This small molecule binds to this protein.
Small molecule (SMILES): CCCCCN(CCCCC)C(=O)[C@H](CCC(=O)O)NC(=O)[C@H](Cc1ccc(OP(=O)(O)O)c(CO)c1)NC(C)=O

Sequence of chain 1.C:
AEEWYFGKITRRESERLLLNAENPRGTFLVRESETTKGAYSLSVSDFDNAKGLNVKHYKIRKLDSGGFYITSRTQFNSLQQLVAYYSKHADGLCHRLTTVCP

Binding-site contacts:
Ligand atom O contacts residue ARG16 of chain 1.A at 3.0 Å (salt-bridge).
Ligand atom O2P contacts residue ARG36 of chain 1.A at 2.6 Å (salt-bridge).
Ligand atom OH contacts residue SER38 of chain 1.A at 3.1 Å (h-bond).
Ligand atom CH3 contacts residue ILE14 of chain 1.C at 3.7 Å (hydrophobic).
Ligand atom P contacts residue ARG16 of chain 1.A at 3.7 Å.
Ligand atom CA contacts residue HIS62 of chain 1.A at 3.4 Å.
Ligand atom C contacts residue HIS62 of chain 1.A at 3.6 Å.
Ligand atom O1P contacts residue ARG16 of chain 1.A at 3.5 Å (salt-bridge).
Ligand atom O2P contacts residue ARG16 of chain 1.A at 2.6 Å (salt-bridge).
Ligand atom CD1 contacts residue SER46 of chain 1.A at 3.7 Å.
Ligand atom P contacts residue ARG36 of chain 1.A at 3.5 Å.
Ligand atom CE2 contacts residue LYS64 of chain 1.A at 3.1 Å.
Ligand atom OH contacts residue LYS64 of chain 1.A at 3.6 Å.
Ligand atom CD2 contacts residue GLU18 of chain 1.C at 3.4 Å.
Ligand atom C5' contacts residue GLY97 of chain 1.A at 3.1 Å.
Ligand atom CD2 contacts residue LYS64 of chain 1.A at 3.5 Å.
Ligand atom CE1 contacts residue LYS64 of chain 1.A at 3.7 Å.
Ligand atom CB contacts residue HIS62 of chain 1.A at 3.7 Å.
Ligand atom CG contacts residue HIS62 of chain 1.A at 3.6 Å.
Ligand atom CZ contacts residue LYS64 of chain 1.A at 3.2 Å.
Ligand atom C contacts residue ARG16 of chain 1.A at 3.5 Å.
Ligand atom CB contacts residue TYR63 of chain 1.A at 3.4 Å (hydrophobic).
Ligand atom CE2 contacts residue THR40 of chain 1.A at 3.5 Å.
Ligand atom CH3 contacts residue LYS13 of chain 1.C at 3.6 Å.
Ligand atom OH contacts residue THR40 of chain 1.A at 3.4 Å (h-bond).
Ligand atom CF contacts residue SER46 of chain 1.A at 1.4 Å.
Ligand atom CZ contacts residue SER46 of chain 1.A at 3.4 Å.
Ligand atom OH contacts residue SER46 of chain 1.A at 3.3 Å (h-bond).
Ligand atom OF contacts residue HIS62 of chain 1.A at 2.9 Å.
Ligand atom OF contacts residue ARG36 of chain 1.A at 3.7 Å.
Ligand atom CH3 contacts residue ARG16 of chain 1.A at 3.6 Å.
Ligand atom OF contacts residue SER46 of chain 1.A at 2.5 Å (h-bond).
Ligand atom O3P contacts residue ARG36 of chain 1.A at 2.6 Å (salt-bridge).
Ligand atom O3P contacts residue SER38 of chain 1.A at 3.6 Å.
Ligand atom CE1 contacts residue SER46 of chain 1.A at 2.6 Å.
Ligand atom CG contacts residue LYS61 of chain 1.A at 3.7 Å.
Ligand atom O3P contacts residue GLU39 of chain 1.A at 2.7 Å (salt-bridge).
Ligand atom N contacts residue HIS62 of chain 1.A at 2.9 Å (h-bond).
Ligand atom O1P contacts residue THR40 of chain 1.A at 3.3 Å (h-bond).
Ligand atom OF contacts residue TYR63 of chain 1.A at 3.3 Å (h-bond).

Sequence of chain 1.A:
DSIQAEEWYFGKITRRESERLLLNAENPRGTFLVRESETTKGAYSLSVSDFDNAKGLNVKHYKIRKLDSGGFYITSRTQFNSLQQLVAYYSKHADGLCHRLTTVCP